This small molecule binds to this protein.
Small molecule (SMILES): C/C=C(\C)CCC=C(C)C

Binding-site contacts:
Ligand atom C2 contacts residue TYR239 of chain 1.B at 3.9 Å (hydrophobic).
Ligand atom C7 contacts residue PHE176 of chain 1.B at 4.0 Å (hydrophobic).
Ligand atom C9 contacts residue LEU294 of chain 1.B at 3.0 Å (hydrophobic).
Ligand atom C contacts residue PHE39 of chain 1.E at 3.6 Å (hydrophobic).
Ligand atom C contacts residue VAL62 of chain 1.B at 4.2 Å (hydrophobic).
Ligand atom C6 contacts residue ASP38 of chain 1.E at 4.4 Å.
Ligand atom C6 contacts residue PHE39 of chain 1.E at 3.3 Å (hydrophobic).
Ligand atom C8 contacts residue TYR44 of chain 1.E at 3.3 Å (hydrophobic).
Ligand atom C7 contacts residue ASP38 of chain 1.E at 4.3 Å.
Ligand atom C8 contacts residue PHE176 of chain 1.B at 3.1 Å (hydrophobic).
Ligand atom C9 contacts residue LEU341 of chain 1.B at 3.9 Å (hydrophobic).
Ligand atom C5 contacts residue TYR44 of chain 1.E at 4.0 Å (hydrophobic).
Ligand atom C2 contacts residue ASP38 of chain 1.E at 4.4 Å.
Ligand atom C6 contacts residue MET124 of chain 1.B at 4.2 Å (hydrophobic).
Ligand atom C5 contacts residue ASP38 of chain 1.E at 4.2 Å.
Ligand atom C8 contacts residue CYS179 of chain 1.B at 3.6 Å (hydrophobic).
Ligand atom C contacts residue TYR65 of chain 1.B at 4.0 Å (hydrophobic).
Ligand atom C8 contacts residue CYS170 of chain 1.B at 3.9 Å (hydrophobic).
Ligand atom C8 contacts residue ASP38 of chain 1.E at 4.3 Å.
Ligand atom C4 contacts residue TYR65 of chain 1.B at 3.7 Å (hydrophobic).
Ligand atom C4 contacts residue TRP243 of chain 1.B at 4.2 Å (hydrophobic).
Ligand atom C4 contacts residue GLN178 of chain 1.B at 4.4 Å.
Ligand atom C6 contacts residue TYR65 of chain 1.B at 3.0 Å (hydrophobic).
Ligand atom C4 contacts residue TYR239 of chain 1.B at 4.1 Å (hydrophobic).
Ligand atom C3 contacts residue TYR239 of chain 1.B at 4.0 Å (hydrophobic).
Ligand atom C3 contacts residue ASP38 of chain 1.E at 4.0 Å.
Ligand atom C7 contacts residue GLN178 of chain 1.B at 3.7 Å.
Ligand atom C3 contacts residue PHE39 of chain 1.E at 4.0 Å (hydrophobic).
Ligand atom C7 contacts residue CYS179 of chain 1.B at 3.2 Å (hydrophobic).
Ligand atom C4 contacts residue CYS179 of chain 1.B at 4.4 Å (hydrophobic).
Ligand atom C9 contacts residue TYR239 of chain 1.B at 4.5 Å (hydrophobic).
Ligand atom C9 contacts residue PHE298 of chain 1.B at 4.3 Å (hydrophobic).
Ligand atom C1 contacts residue LEU294 of chain 1.B at 4.3 Å (hydrophobic).
Ligand atom C3 contacts residue TYR65 of chain 1.B at 4.0 Å (hydrophobic).
Ligand atom C2 contacts residue TRP243 of chain 1.B at 4.1 Å (hydrophobic).
Ligand atom C5 contacts residue CYS179 of chain 1.B at 3.9 Å (hydrophobic).
Ligand atom C6 contacts residue TYR44 of chain 1.E at 3.2 Å (hydrophobic).
Ligand atom C1 contacts residue TYR65 of chain 1.B at 4.4 Å (hydrophobic).
Ligand atom C7 contacts residue TYR44 of chain 1.E at 4.0 Å (hydrophobic).
Ligand atom C5 contacts residue TYR65 of chain 1.B at 3.5 Å (hydrophobic).

Sequence of chain 1.E:
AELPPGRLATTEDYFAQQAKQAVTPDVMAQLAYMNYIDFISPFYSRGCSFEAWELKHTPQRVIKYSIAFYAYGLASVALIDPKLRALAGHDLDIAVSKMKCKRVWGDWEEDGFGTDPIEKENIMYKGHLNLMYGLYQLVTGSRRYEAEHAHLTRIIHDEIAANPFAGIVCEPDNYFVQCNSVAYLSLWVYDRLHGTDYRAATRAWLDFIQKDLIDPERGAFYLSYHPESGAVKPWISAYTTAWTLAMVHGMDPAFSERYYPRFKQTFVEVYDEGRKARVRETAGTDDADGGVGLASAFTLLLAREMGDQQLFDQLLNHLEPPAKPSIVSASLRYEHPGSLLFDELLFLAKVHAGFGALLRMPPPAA

Sequence of chain 1.B:
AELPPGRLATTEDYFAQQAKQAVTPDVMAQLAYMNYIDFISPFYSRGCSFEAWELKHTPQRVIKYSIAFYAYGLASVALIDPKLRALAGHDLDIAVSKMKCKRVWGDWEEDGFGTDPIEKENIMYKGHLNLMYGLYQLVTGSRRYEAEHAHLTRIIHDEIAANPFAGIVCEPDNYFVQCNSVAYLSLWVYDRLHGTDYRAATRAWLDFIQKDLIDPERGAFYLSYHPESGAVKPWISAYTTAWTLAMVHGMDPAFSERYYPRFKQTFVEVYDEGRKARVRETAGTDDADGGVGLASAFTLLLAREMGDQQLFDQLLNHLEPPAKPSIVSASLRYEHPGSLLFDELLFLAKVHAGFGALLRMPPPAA